Binding-site contacts:
Ligand atom C3 contacts residue ASN57 of chain 2.A at 3.9 Å.
Ligand atom C2 contacts residue ASN57 of chain 2.A at 2.6 Å.
Ligand atom O6 contacts residue ASN57 of chain 2.A at 4.2 Å.
Ligand atom C4 contacts residue ASN57 of chain 2.A at 4.2 Å.
Ligand atom C1 contacts residue ASP54 of chain 2.A at 3.7 Å.
Ligand atom C5 contacts residue ASN57 of chain 2.A at 3.6 Å.
Ligand atom C1 contacts residue ASN57 of chain 2.A at 1.5 Å.
Ligand atom C7 contacts residue ASN57 of chain 2.A at 3.3 Å.
Ligand atom N2 contacts residue ASN57 of chain 2.A at 3.3 Å (h-bond).
Ligand atom O7 contacts residue ASN57 of chain 2.A at 2.5 Å (h-bond).
Ligand atom O5 contacts residue ASN57 of chain 2.A at 2.3 Å (h-bond).
Ligand atom O5 contacts residue ASP54 of chain 2.A at 3.8 Å.

The small molecule below binds the protein below.
Small molecule (SMILES): CC(=O)N[C@@H]1[C@@H](O)[C@H](O)[C@@H](CO)O[C@H]1O

Sequence of chain 2.A:
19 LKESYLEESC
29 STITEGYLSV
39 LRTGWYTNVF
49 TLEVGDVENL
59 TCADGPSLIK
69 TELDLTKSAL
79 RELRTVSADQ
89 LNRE